Sequence of chain 1.J:
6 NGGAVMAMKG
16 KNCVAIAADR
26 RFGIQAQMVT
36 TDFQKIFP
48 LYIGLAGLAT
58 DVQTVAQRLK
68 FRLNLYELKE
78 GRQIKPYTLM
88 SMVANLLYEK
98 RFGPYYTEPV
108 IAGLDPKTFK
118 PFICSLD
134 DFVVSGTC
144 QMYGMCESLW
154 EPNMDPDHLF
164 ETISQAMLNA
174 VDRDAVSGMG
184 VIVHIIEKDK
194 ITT

The small molecule below binds the protein below.
Small molecule (SMILES): CC(C)C[C@@H](CCS(C)(=O)=O)NC(=O)[C@H](CC(C)C)NC(=O)[C@H](CC(C)C)NC(=O)CCCCCCNC(=O)CCCCCNC(=O)CCCCCNC(=O)CC12CC3CC(CC(C3)C1)C2

Sequence of chain 1.I:
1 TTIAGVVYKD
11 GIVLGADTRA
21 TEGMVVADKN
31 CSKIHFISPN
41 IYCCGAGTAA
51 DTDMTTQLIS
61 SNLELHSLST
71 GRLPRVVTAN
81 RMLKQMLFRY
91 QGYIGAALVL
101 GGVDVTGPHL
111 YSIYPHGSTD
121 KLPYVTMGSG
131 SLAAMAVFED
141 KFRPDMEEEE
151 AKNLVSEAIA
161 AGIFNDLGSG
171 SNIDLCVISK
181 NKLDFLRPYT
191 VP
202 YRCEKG

Binding-site contacts:
Ligand atom O5 contacts residue GLY47 of chain 1.I at 3.1 Å.
Ligand atom C16 contacts residue GLY47 of chain 1.I at 2.4 Å.
Ligand atom C20 contacts residue THR52 of chain 1.I at 3.2 Å.
Ligand atom C22 contacts residue SER129 of chain 1.I at 2.3 Å.
Ligand atom C15 contacts residue GLY47 of chain 1.I at 3.1 Å.
Ligand atom N3 contacts residue GLY47 of chain 1.I at 2.3 Å (h-bond).
Ligand atom O4 contacts residue GLY128 of chain 1.I at 2.6 Å.
Ligand atom C10 contacts residue THR21 of chain 1.I at 3.2 Å.
Ligand atom C1 contacts residue ASP124 of chain 1.J at 3.6 Å.
Ligand atom C9 contacts residue THR21 of chain 1.I at 3.7 Å.
Ligand atom S1 contacts residue THR1 of chain 1.I at 3.1 Å.
Ligand atom C21 contacts residue GLY47 of chain 1.I at 3.6 Å.
Ligand atom C4 contacts residue GLU22 of chain 1.I at 3.2 Å.
Ligand atom O4 contacts residue SER129 of chain 1.I at 2.4 Å (h-bond).
Ligand atom C19 contacts residue ALA49 of chain 1.I at 3.4 Å (hydrophobic).
Ligand atom C18 contacts residue ALA49 of chain 1.I at 3.4 Å (hydrophobic).
Ligand atom C8 contacts residue THR21 of chain 1.I at 3.4 Å.
Ligand atom C5 contacts residue ASP124 of chain 1.J at 3.1 Å.
Ligand atom N2 contacts residue THR21 of chain 1.I at 3.0 Å (h-bond).
Ligand atom C17 contacts residue ALA46 of chain 1.I at 3.5 Å (hydrophobic).
Ligand atom S1 contacts residue SER129 of chain 1.I at 3.4 Å (h-bond).
Ligand atom C17 contacts residue GLY47 of chain 1.I at 3.1 Å.
Ligand atom C18 contacts residue GLY47 of chain 1.I at 3.2 Å.
Ligand atom S1 contacts residue GLY47 of chain 1.I at 3.3 Å (h-bond).
Ligand atom C9 contacts residue GLY47 of chain 1.I at 3.6 Å.
Ligand atom O4 contacts residue THR1 of chain 1.I at 2.7 Å.
Ligand atom C16 contacts residue ALA46 of chain 1.I at 3.3 Å (hydrophobic).
Ligand atom C15 contacts residue THR1 of chain 1.I at 2.5 Å.
Ligand atom C21 contacts residue THR1 of chain 1.I at 1.4 Å.
Ligand atom C4 contacts residue THR21 of chain 1.I at 2.8 Å.
Ligand atom C14 contacts residue GLY47 of chain 1.I at 3.2 Å.
Ligand atom C20 contacts residue ALA49 of chain 1.I at 3.0 Å (hydrophobic).
Ligand atom C7 contacts residue ASP124 of chain 1.J at 2.5 Å.
Ligand atom O3 contacts residue ALA49 of chain 1.I at 3.1 Å.
Ligand atom N1 contacts residue ASP124 of chain 1.J at 3.7 Å.
Ligand atom C16 contacts residue THR1 of chain 1.I at 2.4 Å.
Ligand atom C19 contacts residue ALA20 of chain 1.I at 3.6 Å (hydrophobic).
Ligand atom C22 contacts residue THR1 of chain 1.I at 2.9 Å.
Ligand atom C3 contacts residue THR21 of chain 1.I at 3.2 Å.
Ligand atom C17 contacts residue THR1 of chain 1.I at 3.0 Å.